The protein below binds the small molecule below.
Small molecule (SMILES): Cc1cc(CCCOc2c(C)cc(-c3noc(C(F)(F)F)n3)cc2C)on1

Sequence of chain 6.C:
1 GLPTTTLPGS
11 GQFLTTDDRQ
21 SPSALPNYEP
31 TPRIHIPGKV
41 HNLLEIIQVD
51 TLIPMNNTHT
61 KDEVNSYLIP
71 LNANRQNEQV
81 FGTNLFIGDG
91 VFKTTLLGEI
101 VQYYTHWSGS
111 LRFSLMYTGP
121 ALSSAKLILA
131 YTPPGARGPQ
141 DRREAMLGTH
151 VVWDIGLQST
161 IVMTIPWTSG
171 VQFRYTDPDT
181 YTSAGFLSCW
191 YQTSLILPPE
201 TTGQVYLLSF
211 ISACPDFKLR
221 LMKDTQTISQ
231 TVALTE

Binding-site contacts:
Ligand atom CM3 contacts residue ASN219 of chain 6.A at 3.5 Å.
Ligand atom C3C contacts residue TYR128 of chain 6.A at 3.1 Å (hydrophobic).
Ligand atom F1 contacts residue MET224 of chain 6.A at 3.7 Å.
Ligand atom F2 contacts residue PHE186 of chain 6.A at 3.1 Å.
Ligand atom C2A contacts residue PHE186 of chain 6.A at 3.3 Å (hydrophobic).
Ligand atom CM4 contacts residue ALA150 of chain 6.A at 3.7 Å (hydrophobic).
Ligand atom O1 contacts residue MET221 of chain 6.A at 3.7 Å.
Ligand atom CM2 contacts residue TYR128 of chain 6.A at 3.4 Å (hydrophobic).
Ligand atom C2C contacts residue TYR128 of chain 6.A at 3.2 Å (hydrophobic).
Ligand atom C6B contacts residue TYR152 of chain 6.A at 3.6 Å (hydrophobic).
Ligand atom CM6 contacts residue TYR152 of chain 6.A at 3.4 Å (hydrophobic).
Ligand atom N1A contacts residue PRO174 of chain 6.A at 3.5 Å.
Ligand atom N1A contacts residue PHE186 of chain 6.A at 3.5 Å.
Ligand atom F3 contacts residue VAL176 of chain 6.A at 3.6 Å.
Ligand atom CM4 contacts residue PHE186 of chain 6.A at 3.5 Å (hydrophobic).
Ligand atom F3 contacts residue PRO174 of chain 6.A at 3.1 Å.
Ligand atom C1C contacts residue TYR197 of chain 6.A at 3.7 Å (hydrophobic).
Ligand atom C4 contacts residue TYR197 of chain 6.A at 3.7 Å (hydrophobic).
Ligand atom CM2 contacts residue MET224 of chain 6.A at 3.5 Å (hydrophobic).
Ligand atom F3 contacts residue ALA150 of chain 6.A at 3.0 Å.
Ligand atom C4 contacts residue LEU106 of chain 6.A at 3.3 Å (hydrophobic).
Ligand atom C4B contacts residue TYR152 of chain 6.A at 3.6 Å (hydrophobic).
Ligand atom O1A contacts residue ALA24 of chain 6.C at 3.4 Å.
Ligand atom O1A contacts residue PRO174 of chain 6.A at 3.4 Å.
Ligand atom C2A contacts residue TYR152 of chain 6.A at 3.5 Å (hydrophobic).
Ligand atom N3A contacts residue TYR152 of chain 6.A at 3.5 Å.
Ligand atom C3A contacts residue PHE186 of chain 6.A at 3.1 Å (hydrophobic).
Ligand atom C3B contacts residue MET224 of chain 6.A at 3.6 Å (hydrophobic).
Ligand atom F3 contacts residue TYR152 of chain 6.A at 3.6 Å.
Ligand atom C3 contacts residue LEU106 of chain 6.A at 3.4 Å (hydrophobic).
Ligand atom F3 contacts residue SER175 of chain 6.A at 2.8 Å.
Ligand atom F1 contacts residue PHE186 of chain 6.A at 3.3 Å.
Ligand atom N1A contacts residue ALA24 of chain 6.C at 3.3 Å.
Ligand atom N3A contacts residue PHE186 of chain 6.A at 3.1 Å.
Ligand atom C1C contacts residue TYR128 of chain 6.A at 3.3 Å (hydrophobic).
Ligand atom O1A contacts residue PHE186 of chain 6.A at 3.4 Å.
Ligand atom CM4 contacts residue VAL176 of chain 6.A at 3.7 Å (hydrophobic).
Ligand atom C5B contacts residue TYR152 of chain 6.A at 3.4 Å (hydrophobic).
Ligand atom F2 contacts residue VAL176 of chain 6.A at 2.7 Å.
Ligand atom CM6 contacts residue VAL191 of chain 6.A at 3.7 Å (hydrophobic).

Sequence of chain 7.C:
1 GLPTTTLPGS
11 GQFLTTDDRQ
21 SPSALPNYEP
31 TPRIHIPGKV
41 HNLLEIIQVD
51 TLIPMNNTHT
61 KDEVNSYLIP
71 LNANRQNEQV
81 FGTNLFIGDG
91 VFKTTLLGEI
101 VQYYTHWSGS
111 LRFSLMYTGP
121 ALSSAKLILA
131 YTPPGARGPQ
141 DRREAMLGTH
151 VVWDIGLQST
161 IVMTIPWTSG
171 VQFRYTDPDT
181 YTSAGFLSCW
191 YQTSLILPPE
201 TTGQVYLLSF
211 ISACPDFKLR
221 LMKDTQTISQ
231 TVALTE

Sequence of chain 6.A:
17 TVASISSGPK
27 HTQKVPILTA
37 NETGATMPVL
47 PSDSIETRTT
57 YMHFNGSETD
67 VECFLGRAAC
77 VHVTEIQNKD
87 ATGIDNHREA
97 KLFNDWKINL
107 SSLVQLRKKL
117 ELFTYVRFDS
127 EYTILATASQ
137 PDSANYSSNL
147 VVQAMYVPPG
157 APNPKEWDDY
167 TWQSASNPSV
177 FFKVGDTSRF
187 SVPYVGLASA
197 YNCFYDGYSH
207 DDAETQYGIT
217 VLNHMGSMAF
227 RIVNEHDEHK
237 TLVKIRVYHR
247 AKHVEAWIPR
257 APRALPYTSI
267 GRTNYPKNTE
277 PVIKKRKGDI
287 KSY